A protein and the small-molecule ligand that binds it are described below.
Small molecule (SMILES): CCCCC[C@H](O)/C=C/[C@@H]1[C@@H](C/C=C\CCCC(=O)O)[C@H]2CO[C@@H]1C2

Binding-site contacts:
Ligand atom C3 contacts residue LEU40 of chain 1.A at 4.0 Å (hydrophobic).
Ligand atom C12 contacts residue SER59 of chain 1.A at 3.8 Å.
Ligand atom C14 contacts residue SER59 of chain 1.A at 3.0 Å.
Ligand atom O3 contacts residue MET72 of chain 1.A at 3.8 Å.
Ligand atom C5 contacts residue GLU68 of chain 1.A at 3.6 Å.
Ligand atom C3 contacts residue GLU68 of chain 1.A at 3.6 Å.
Ligand atom C15 contacts residue SER59 of chain 1.A at 3.7 Å.
Ligand atom C12 contacts residue THR45 of chain 1.A at 3.6 Å.
Ligand atom C20 contacts residue PRO88 of chain 1.A at 3.4 Å (hydrophobic).
Ligand atom C7 contacts residue CYS43 of chain 1.A at 3.3 Å (hydrophobic).
Ligand atom O2 contacts residue GLN66 of chain 1.A at 3.8 Å.
Ligand atom C12 contacts residue CYS43 of chain 1.A at 3.8 Å (hydrophobic).
Ligand atom C20 contacts residue TYR85 of chain 1.A at 3.9 Å (hydrophobic).
Ligand atom C2 contacts residue LEU40 of chain 1.A at 3.2 Å (hydrophobic).
Ligand atom C10 contacts residue SER23 of chain 1.A at 3.9 Å.
Ligand atom C11 contacts residue THR45 of chain 1.A at 3.5 Å.
Ligand atom C10 contacts residue LEU26 of chain 1.A at 3.2 Å (hydrophobic).
Ligand atom C21 contacts residue CYS43 of chain 1.A at 3.4 Å (hydrophobic).
Ligand atom O3 contacts residue SER59 of chain 1.A at 3.2 Å (h-bond).
Ligand atom C6 contacts residue CYS43 of chain 1.A at 3.9 Å (hydrophobic).
Ligand atom C17 contacts residue TYR85 of chain 1.A at 4.0 Å (hydrophobic).
Ligand atom O5 contacts residue THR45 of chain 1.A at 3.5 Å (h-bond).
Ligand atom O2 contacts residue LYS36 of chain 1.A at 4.0 Å.
Ligand atom C1 contacts residue LYS36 of chain 1.A at 4.0 Å.
Ligand atom C18 contacts residue TYR85 of chain 1.A at 4.0 Å (hydrophobic).
Ligand atom C11 contacts residue CYS43 of chain 1.A at 4.0 Å (hydrophobic).
Ligand atom C21 contacts residue SER23 of chain 1.A at 3.1 Å.
Ligand atom C9 contacts residue SER23 of chain 1.A at 4.0 Å.
Ligand atom O1 contacts residue LYS36 of chain 1.A at 3.6 Å.
Ligand atom C20 contacts residue SER87 of chain 1.A at 3.9 Å.
Ligand atom C13 contacts residue SER59 of chain 1.A at 3.6 Å.
Ligand atom C20 contacts residue HIS94 of chain 1.A at 3.8 Å.
Ligand atom C19 contacts residue TYR85 of chain 1.A at 2.9 Å (hydrophobic).
Ligand atom O5 contacts residue SER23 of chain 1.A at 3.1 Å (h-bond).
Ligand atom C19 contacts residue HIS94 of chain 1.A at 4.0 Å.
Ligand atom C4 contacts residue GLU68 of chain 1.A at 4.0 Å.
Ligand atom C21 contacts residue TYR41 of chain 1.A at 3.6 Å (hydrophobic).
Ligand atom C4 contacts residue LEU40 of chain 1.A at 3.3 Å (hydrophobic).
Ligand atom C8 contacts residue CYS43 of chain 1.A at 4.0 Å (hydrophobic).
Ligand atom O5 contacts residue CYS43 of chain 1.A at 3.1 Å (h-bond).

Sequence of chain 1.A:
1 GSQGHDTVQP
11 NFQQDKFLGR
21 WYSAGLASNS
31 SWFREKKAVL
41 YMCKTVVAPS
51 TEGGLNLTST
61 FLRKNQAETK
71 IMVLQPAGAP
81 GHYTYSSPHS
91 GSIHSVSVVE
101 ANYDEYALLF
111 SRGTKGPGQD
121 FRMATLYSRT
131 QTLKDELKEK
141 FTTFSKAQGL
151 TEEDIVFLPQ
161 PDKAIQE